Sequence of chain 1.A:
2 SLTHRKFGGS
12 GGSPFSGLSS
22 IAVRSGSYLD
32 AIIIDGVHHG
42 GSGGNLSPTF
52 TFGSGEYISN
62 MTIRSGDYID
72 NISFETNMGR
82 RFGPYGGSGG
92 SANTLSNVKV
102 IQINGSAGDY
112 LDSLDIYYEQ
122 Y

A protein and the small-molecule ligand that binds it are described below.
Small molecule (SMILES): OC[C@H]1O[C@H](O)[C@@H](O)[C@@H](O)[C@@H]1O

Binding-site contacts:
Ligand atom O6 contacts residue ASP68 of chain 1.A at 3.1 Å (salt-bridge).
Ligand atom C5 contacts residue ASP71 of chain 1.A at 4.1 Å.
Ligand atom C4 contacts residue GLY67 of chain 1.A at 4.3 Å.
Ligand atom O2 contacts residue GLY91 of chain 1.A at 4.2 Å.
Ligand atom O3 contacts residue BMA1 of chain 1.G at 0.6 Å (h-bond).
Ligand atom O2 contacts residue GLY67 of chain 1.A at 3.3 Å.
Ligand atom C5 contacts residue ASP68 of chain 1.A at 3.9 Å.
Ligand atom O2 contacts residue ASP68 of chain 1.A at 4.1 Å.
Ligand atom O6 contacts residue GLY67 of chain 1.A at 3.1 Å (h-bond).
Ligand atom C6 contacts residue TYR69 of chain 1.A at 3.6 Å (hydrophobic).
Ligand atom C3 contacts residue GLY91 of chain 1.A at 3.8 Å.
Ligand atom O3 contacts residue GLY91 of chain 1.A at 2.9 Å (h-bond).
Ligand atom C6 contacts residue ASP71 of chain 1.A at 3.5 Å.
Ligand atom O5 contacts residue ASP68 of chain 1.A at 2.9 Å (salt-bridge).
Ligand atom C4 contacts residue GLY91 of chain 1.A at 3.5 Å.
Ligand atom O6 contacts residue BMA1 of chain 1.G at 0.6 Å (h-bond).
Ligand atom C6 contacts residue TYR29 of chain 1.A at 4.0 Å (hydrophobic).
Ligand atom C6 contacts residue GLY67 of chain 1.A at 4.3 Å.
Ligand atom C1 contacts residue BMA1 of chain 1.G at 0.7 Å.
Ligand atom O1 contacts residue ASP68 of chain 1.A at 3.7 Å.
Ligand atom O6 contacts residue TYR69 of chain 1.A at 2.9 Å (h-bond).
Ligand atom C1 contacts residue ASP68 of chain 1.A at 3.4 Å.
Ligand atom O5 contacts residue BMA1 of chain 1.G at 0.6 Å (h-bond).
Ligand atom C6 contacts residue ASP68 of chain 1.A at 3.8 Å.
Ligand atom C4 contacts residue BMA1 of chain 1.G at 0.6 Å.
Ligand atom C4 contacts residue ASP71 of chain 1.A at 3.6 Å.
Ligand atom O3 contacts residue GLY90 of chain 1.A at 4.1 Å.
Ligand atom O4 contacts residue GLY91 of chain 1.A at 3.1 Å (h-bond).
Ligand atom O5 contacts residue GLY67 of chain 1.A at 3.8 Å.
Ligand atom O6 contacts residue SER66 of chain 1.A at 4.0 Å.
Ligand atom O1 contacts residue BMA1 of chain 1.G at 1.3 Å.
Ligand atom O6 contacts residue ASP71 of chain 1.A at 2.6 Å (salt-bridge).
Ligand atom C5 contacts residue BMA1 of chain 1.G at 0.6 Å.
Ligand atom O4 contacts residue ASP71 of chain 1.A at 2.6 Å (salt-bridge).
Ligand atom O4 contacts residue BMA1 of chain 1.G at 0.6 Å (h-bond).
Ligand atom C6 contacts residue BMA1 of chain 1.G at 0.6 Å.
Ligand atom O4 contacts residue GLY90 of chain 1.A at 3.7 Å.
Ligand atom C2 contacts residue BMA1 of chain 1.G at 0.6 Å.
Ligand atom C3 contacts residue BMA1 of chain 1.G at 0.6 Å.
Ligand atom O2 contacts residue BMA1 of chain 1.G at 0.6 Å (h-bond).